This protein binds this small molecule.
Small molecule (SMILES): CC(=O)N[C@@H]1[C@@H](O)[C@H](O)[C@@H](CO)O[C@H]1O

Sequence of chain 1.A:
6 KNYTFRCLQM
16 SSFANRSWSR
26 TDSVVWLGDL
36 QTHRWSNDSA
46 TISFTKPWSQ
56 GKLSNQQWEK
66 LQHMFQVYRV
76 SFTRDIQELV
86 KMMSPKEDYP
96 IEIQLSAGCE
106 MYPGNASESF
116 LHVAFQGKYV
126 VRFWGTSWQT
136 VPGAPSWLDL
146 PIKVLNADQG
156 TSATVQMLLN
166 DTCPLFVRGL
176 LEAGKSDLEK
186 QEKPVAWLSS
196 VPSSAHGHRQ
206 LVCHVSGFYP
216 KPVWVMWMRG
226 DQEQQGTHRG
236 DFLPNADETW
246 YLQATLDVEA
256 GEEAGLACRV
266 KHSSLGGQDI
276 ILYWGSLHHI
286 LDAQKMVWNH

Binding-site contacts:
Ligand atom O5 contacts residue TRP23 of chain 1.A at 3.4 Å.
Ligand atom C6 contacts residue ASN20 of chain 1.A at 3.9 Å.
Ligand atom C4 contacts residue ASN20 of chain 1.A at 4.3 Å.
Ligand atom O5 contacts residue ASN20 of chain 1.A at 2.4 Å (h-bond).
Ligand atom C2 contacts residue ASN20 of chain 1.A at 2.5 Å.
Ligand atom C8 contacts residue ASN20 of chain 1.A at 4.5 Å.
Ligand atom C7 contacts residue ASN20 of chain 1.A at 3.3 Å.
Ligand atom N2 contacts residue ASN20 of chain 1.A at 3.0 Å (h-bond).
Ligand atom C6 contacts residue ALA19 of chain 1.A at 4.2 Å (hydrophobic).
Ligand atom C5 contacts residue TRP23 of chain 1.A at 4.4 Å (hydrophobic).
Ligand atom O5 contacts residue ALA19 of chain 1.A at 4.2 Å.
Ligand atom C5 contacts residue ASN20 of chain 1.A at 3.6 Å.
Ligand atom C1 contacts residue ASN20 of chain 1.A at 1.4 Å.
Ligand atom C3 contacts residue ASN20 of chain 1.A at 3.8 Å.
Ligand atom O7 contacts residue ASN20 of chain 1.A at 3.1 Å (h-bond).
Ligand atom C1 contacts residue TRP23 of chain 1.A at 3.9 Å (hydrophobic).